Sequence of chain 60.A:
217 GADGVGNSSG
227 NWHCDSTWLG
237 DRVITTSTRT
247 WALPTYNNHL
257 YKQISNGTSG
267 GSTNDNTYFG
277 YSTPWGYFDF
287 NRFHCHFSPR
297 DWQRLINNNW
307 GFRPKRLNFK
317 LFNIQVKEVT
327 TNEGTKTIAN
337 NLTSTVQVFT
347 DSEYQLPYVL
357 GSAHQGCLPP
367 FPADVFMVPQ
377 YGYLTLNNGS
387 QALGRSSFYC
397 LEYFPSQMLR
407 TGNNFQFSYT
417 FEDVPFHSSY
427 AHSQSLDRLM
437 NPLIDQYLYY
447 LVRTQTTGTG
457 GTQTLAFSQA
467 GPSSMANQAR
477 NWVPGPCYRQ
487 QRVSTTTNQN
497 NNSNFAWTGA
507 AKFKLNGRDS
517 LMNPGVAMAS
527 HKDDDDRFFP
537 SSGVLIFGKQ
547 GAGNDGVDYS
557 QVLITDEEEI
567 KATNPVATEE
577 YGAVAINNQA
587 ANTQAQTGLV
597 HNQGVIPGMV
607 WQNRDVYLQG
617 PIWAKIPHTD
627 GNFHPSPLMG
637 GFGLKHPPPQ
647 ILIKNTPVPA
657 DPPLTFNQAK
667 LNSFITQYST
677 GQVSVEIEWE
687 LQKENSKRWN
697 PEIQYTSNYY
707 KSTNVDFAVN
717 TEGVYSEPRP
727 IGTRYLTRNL

Sequence of chain 18.A:
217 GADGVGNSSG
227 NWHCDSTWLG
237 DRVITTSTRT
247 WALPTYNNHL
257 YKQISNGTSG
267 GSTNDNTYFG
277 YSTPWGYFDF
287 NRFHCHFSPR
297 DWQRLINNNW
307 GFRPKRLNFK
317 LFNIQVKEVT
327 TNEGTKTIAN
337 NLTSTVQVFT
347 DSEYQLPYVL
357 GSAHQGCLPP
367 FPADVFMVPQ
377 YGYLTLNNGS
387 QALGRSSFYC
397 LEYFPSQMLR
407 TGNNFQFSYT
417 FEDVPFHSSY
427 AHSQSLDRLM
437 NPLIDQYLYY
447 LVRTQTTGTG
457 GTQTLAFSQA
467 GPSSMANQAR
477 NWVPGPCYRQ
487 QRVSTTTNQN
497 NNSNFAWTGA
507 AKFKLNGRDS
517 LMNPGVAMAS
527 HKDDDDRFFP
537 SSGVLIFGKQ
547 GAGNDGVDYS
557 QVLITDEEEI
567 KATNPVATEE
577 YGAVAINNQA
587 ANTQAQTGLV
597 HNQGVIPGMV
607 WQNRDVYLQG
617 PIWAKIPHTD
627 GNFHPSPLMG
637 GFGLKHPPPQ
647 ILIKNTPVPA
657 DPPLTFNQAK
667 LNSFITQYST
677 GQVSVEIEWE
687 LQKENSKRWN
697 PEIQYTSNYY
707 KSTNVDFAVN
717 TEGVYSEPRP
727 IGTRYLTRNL

Binding-site contacts:
Ligand atom C2' contacts residue HIS630 of chain 60.A at 3.2 Å.
Ligand atom N7 contacts residue PRO421 of chain 60.A at 4.2 Å.
Ligand atom N9 contacts residue PRO421 of chain 60.A at 4.4 Å.
Ligand atom N6 contacts residue PHE638 of chain 60.A at 3.9 Å.
Ligand atom C4 contacts residue PRO421 of chain 60.A at 4.3 Å (hydrophobic).
Ligand atom C4 contacts residue PRO631 of chain 60.A at 4.0 Å (hydrophobic).
Ligand atom N6 contacts residue VAL420 of chain 60.A at 4.0 Å.
Ligand atom N7 contacts residue SER632 of chain 60.A at 4.1 Å.
Ligand atom N1 contacts residue GLY639 of chain 60.A at 3.1 Å (h-bond).
Ligand atom N1 contacts residue PRO421 of chain 60.A at 4.3 Å.
Ligand atom C2 contacts residue VAL420 of chain 60.A at 4.3 Å (hydrophobic).
Ligand atom C3' contacts residue HIS630 of chain 60.A at 4.4 Å.
Ligand atom C6 contacts residue SER632 of chain 60.A at 3.9 Å.
Ligand atom N7 contacts residue HIS630 of chain 60.A at 4.1 Å.
Ligand atom C6 contacts residue GLY639 of chain 60.A at 3.8 Å.
Ligand atom C6 contacts residue VAL420 of chain 60.A at 4.0 Å (hydrophobic).
Ligand atom N9 contacts residue HIS630 of chain 60.A at 4.2 Å.
Ligand atom N1 contacts residue VAL420 of chain 60.A at 3.7 Å.
Ligand atom C8 contacts residue PRO421 of chain 60.A at 4.3 Å (hydrophobic).
Ligand atom C5 contacts residue SER632 of chain 60.A at 4.1 Å.
Ligand atom C6 contacts residue PRO421 of chain 60.A at 4.1 Å (hydrophobic).
Ligand atom N1 contacts residue PRO631 of chain 60.A at 3.5 Å (h-bond).
Ligand atom C2 contacts residue PRO631 of chain 60.A at 3.3 Å (hydrophobic).
Ligand atom N6 contacts residue GLY637 of chain 60.A at 3.7 Å.
Ligand atom O2P contacts residue ASP626 of chain 18.A at 4.2 Å.
Ligand atom C8 contacts residue HIS630 of chain 60.A at 3.3 Å.
Ligand atom C2 contacts residue GLY639 of chain 60.A at 3.1 Å.
Ligand atom N3 contacts residue GLY639 of chain 60.A at 4.3 Å.
Ligand atom O1P contacts residue LYS641 of chain 18.A at 4.0 Å.
Ligand atom C1' contacts residue PRO631 of chain 60.A at 4.3 Å (hydrophobic).
Ligand atom C2 contacts residue PRO421 of chain 60.A at 4.5 Å (hydrophobic).
Ligand atom C5 contacts residue PRO421 of chain 60.A at 4.1 Å (hydrophobic).
Ligand atom C1' contacts residue HIS630 of chain 60.A at 4.0 Å.
Ligand atom N6 contacts residue GLY639 of chain 60.A at 3.6 Å (h-bond).
Ligand atom N1 contacts residue PHE638 of chain 60.A at 4.3 Å.
Ligand atom N7 contacts residue ASN609 of chain 60.A at 3.8 Å.
Ligand atom N6 contacts residue SER632 of chain 60.A at 3.3 Å (h-bond).
Ligand atom C6 contacts residue PRO631 of chain 60.A at 3.9 Å (hydrophobic).
Ligand atom N3 contacts residue PRO631 of chain 60.A at 3.6 Å.
Ligand atom C5 contacts residue PRO631 of chain 60.A at 4.2 Å (hydrophobic).

The protein below binds the small molecule below.
Small molecule (SMILES): Nc1ncnc2c1ncn2[C@H]1C[C@H](O)[C@@H](COP(=O)(O)O)O1